Sequence of chain 2.A:
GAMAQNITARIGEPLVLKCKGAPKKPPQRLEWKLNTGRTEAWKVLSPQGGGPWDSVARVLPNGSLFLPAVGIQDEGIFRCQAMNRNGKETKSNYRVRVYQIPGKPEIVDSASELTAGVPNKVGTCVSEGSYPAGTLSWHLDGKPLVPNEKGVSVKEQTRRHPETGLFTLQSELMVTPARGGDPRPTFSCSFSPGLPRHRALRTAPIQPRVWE

Binding-site contacts:
Ligand atom O34 contacts residue V741 of chain 2.H at 1.6 Å (h-bond).
Ligand atom C29 contacts residue LEU30 of chain 1.A at 3.5 Å (hydrophobic).
Ligand atom C03 contacts residue LYS91 of chain 1.A at 3.7 Å.
Ligand atom C12 contacts residue LYS33 of chain 1.A at 3.2 Å.
Ligand atom C33 contacts residue V741 of chain 2.H at 2.4 Å.
Ligand atom C04 contacts residue ARG79 of chain 1.A at 3.6 Å.
Ligand atom C10 contacts residue LYS33 of chain 1.A at 3.5 Å.
Ligand atom C29 contacts residue ARG29 of chain 1.A at 3.6 Å.
Ligand atom O36 contacts residue GLN81 of chain 1.A at 2.4 Å (h-bond).
Ligand atom O35 contacts residue LYS33 of chain 1.A at 2.7 Å (salt-bridge).
Ligand atom C15 contacts residue ARG79 of chain 1.A at 3.6 Å.
Ligand atom C16 contacts residue GLU31 of chain 1.A at 3.1 Å.
Ligand atom C11 contacts residue GLN81 of chain 1.A at 3.2 Å.
Ligand atom O35 contacts residue V741 of chain 2.H at 2.5 Å (h-bond).
Ligand atom C14 contacts residue ARG79 of chain 1.A at 3.6 Å.
Ligand atom N07 contacts residue ARG79 of chain 1.A at 3.0 Å (salt-bridge).
Ligand atom C05 contacts residue LYS91 of chain 1.A at 3.7 Å.
Ligand atom C13 contacts residue LYS33 of chain 1.A at 3.3 Å.
Ligand atom C14 contacts residue LYS33 of chain 1.A at 3.5 Å.
Ligand atom C20 contacts residue ARG29 of chain 1.A at 3.4 Å.
Ligand atom O23 contacts residue LEU30 of chain 1.A at 3.4 Å.
Ligand atom C13 contacts residue GLU31 of chain 1.A at 3.4 Å.
Ligand atom C08 contacts residue ARG79 of chain 1.A at 3.7 Å.
Ligand atom C16 contacts residue GLN81 of chain 1.A at 3.5 Å.
Ligand atom N07 contacts residue ACT1 of chain 1.D at 3.6 Å (h-bond).
Ligand atom C06 contacts residue SER92 of chain 1.A at 3.6 Å.
Ligand atom C04 contacts residue LYS91 of chain 1.A at 3.6 Å.
Ligand atom C03 contacts residue ARG79 of chain 1.A at 3.2 Å.
Ligand atom C02 contacts residue ARG79 of chain 1.A at 3.5 Å.
Ligand atom C05 contacts residue ARG79 of chain 1.A at 3.6 Å.
Ligand atom C22 contacts residue GLN81 of chain 1.A at 3.2 Å.
Ligand atom C15 contacts residue LYS33 of chain 1.A at 3.6 Å.
Ligand atom C06 contacts residue LYS91 of chain 1.A at 3.4 Å.
Ligand atom C11 contacts residue LYS33 of chain 1.A at 3.3 Å.
Ligand atom C12 contacts residue GLN81 of chain 1.A at 3.5 Å.
Ligand atom C27 contacts residue ARG29 of chain 1.A at 3.6 Å.
Ligand atom C37 contacts residue GLN81 of chain 1.A at 3.2 Å.
Ligand atom C14 contacts residue GLU31 of chain 1.A at 3.4 Å.
Ligand atom C13 contacts residue GLN81 of chain 1.A at 3.5 Å.
Ligand atom C14 contacts residue GLN81 of chain 1.A at 3.6 Å.

Sequence of chain 1.A:
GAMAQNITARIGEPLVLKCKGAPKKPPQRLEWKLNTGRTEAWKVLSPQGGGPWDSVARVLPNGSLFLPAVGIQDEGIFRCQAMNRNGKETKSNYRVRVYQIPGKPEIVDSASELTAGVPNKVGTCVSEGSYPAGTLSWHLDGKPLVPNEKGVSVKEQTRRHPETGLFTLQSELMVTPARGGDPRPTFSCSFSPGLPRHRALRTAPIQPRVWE

The small molecule below binds the protein below.
Small molecule (SMILES): O=C(O)c1ccc(Oc2cccc(COCc3cccc(-c4c(C(=O)O)[nH]c5ccccc45)c3)c2)cc1